Binding-site contacts:
Ligand atom O6 contacts residue DC2 of chain 1.C at 2.7 Å (h-bond).
Ligand atom N2 contacts residue DA4 of chain 1.C at 3.1 Å.
Ligand atom N2 contacts residue DC2 of chain 1.C at 2.6 Å (h-bond).
Ligand atom N1 contacts residue DC2 of chain 1.C at 2.7 Å (h-bond).
Ligand atom N3 contacts residue DG8 of chain 1.C at 2.9 Å (h-bond).
Ligand atom O4' contacts residue ARG19 of chain 1.A at 3.1 Å (salt-bridge).
Ligand atom O2 contacts residue ARG19 of chain 1.A at 3.2 Å (salt-bridge).
Ligand atom O2 contacts residue DG5 of chain 1.C at 2.9 Å (h-bond).
Ligand atom O4 contacts residue DG5 of chain 1.C at 3.1 Å (h-bond).
Ligand atom N4 contacts residue DG8 of chain 1.C at 3.0 Å (h-bond).
Ligand atom C6 contacts residue DA6 of chain 1.C at 3.6 Å.
Ligand atom N1 contacts residue DC1 of chain 1.C at 2.9 Å (h-bond).
Ligand atom OP1 contacts residue LYS31 of chain 1.A at 3.3 Å (salt-bridge).
Ligand atom N2 contacts residue DC1 of chain 1.C at 2.9 Å (h-bond).
Ligand atom C2 contacts residue DC2 of chain 1.C at 3.5 Å.
Ligand atom O6 contacts residue DC1 of chain 1.C at 3.0 Å (h-bond).
Ligand atom C4 contacts residue DC3 of chain 1.C at 3.2 Å.
Ligand atom O2 contacts residue ARG19 of chain 1.A at 3.1 Å (salt-bridge).
Ligand atom O4 contacts residue DA6 of chain 1.C at 3.0 Å (h-bond).
Ligand atom O6 contacts residue DA6 of chain 1.C at 3.0 Å (h-bond).
Ligand atom C6 contacts residue DC2 of chain 1.C at 3.6 Å.
Ligand atom O2 contacts residue DA6 of chain 1.C at 3.4 Å (h-bond).
Ligand atom O4 contacts residue DC3 of chain 1.C at 3.1 Å (h-bond).
Ligand atom C2 contacts residue DG8 of chain 1.C at 3.4 Å.
Ligand atom C2 contacts residue DA6 of chain 1.C at 3.5 Å.
Ligand atom N3 contacts residue DA6 of chain 1.C at 2.7 Å (h-bond).
Ligand atom N1 contacts residue DC7 of chain 1.C at 3.0 Å (h-bond).
Ligand atom N2 contacts residue DC7 of chain 1.C at 2.8 Å (h-bond).
Ligand atom N4 contacts residue DC7 of chain 1.C at 3.2 Å (h-bond).
Ligand atom O6 contacts residue DC7 of chain 1.C at 3.1 Å (h-bond).
Ligand atom O4 contacts residue DA4 of chain 1.C at 3.2 Å (h-bond).
Ligand atom N4 contacts residue DG5 of chain 1.C at 2.8 Å (h-bond).
Ligand atom N3 contacts residue DA4 of chain 1.C at 2.9 Å (h-bond).
Ligand atom N2 contacts residue DC3 of chain 1.C at 2.7 Å (h-bond).
Ligand atom N1 contacts residue DC3 of chain 1.C at 2.9 Å (h-bond).
Ligand atom C2 contacts residue DG8 of chain 1.C at 3.5 Å.
Ligand atom N3 contacts residue DG5 of chain 1.C at 2.8 Å (h-bond).
Ligand atom O2 contacts residue DG8 of chain 1.C at 2.8 Å (h-bond).
Ligand atom N4 contacts residue DA4 of chain 1.C at 3.0 Å (h-bond).
Ligand atom O6 contacts residue DC3 of chain 1.C at 2.9 Å (h-bond).

This small molecule binds to this protein.
Small molecule (SMILES): Cc1cn([C@H]2C[C@H](O[P](=O)(O)OC[C@H]3O[C@@H](n4cnc5c(=O)nc(N)[nH]c54)C[C@@H]3O[P](=O)(O)OC[C@H]3O[C@@H](n4cnc5c(=O)nc(N)[nH]c54)C[C@@H]3O[P](=O)(O)OC[C@H]3O[C@@H](n4cnc5c(=O)nc(N)[nH]c54)C[C@@H]3O)[C@@H](CO[P](=O)(O)O[C@H]3C[C@H](n4ccc(N)nc4=O)O[C@@H]3CO[P](=O)(O)O[C@H]3C[C@H](n4cc(C)c(=O)[nH]c4=O)O[C@@H]3CO[P](=O)(O)O[C@H]3C[C@H](n4cnc5c(=O)nc(N)[nH]c54)O[C@@H]3CO[P](=O)(O)O[C@H]3C[C@H](n4ccc(N)nc4=O)O[C@@H]3CO)O2)c(=O)[nH]c1=O

Sequence of chain 1.A:
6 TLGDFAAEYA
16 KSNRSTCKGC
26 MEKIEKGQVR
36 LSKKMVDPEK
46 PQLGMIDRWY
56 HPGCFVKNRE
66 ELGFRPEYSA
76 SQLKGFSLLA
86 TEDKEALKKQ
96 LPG